Sequence of chain 1.B:
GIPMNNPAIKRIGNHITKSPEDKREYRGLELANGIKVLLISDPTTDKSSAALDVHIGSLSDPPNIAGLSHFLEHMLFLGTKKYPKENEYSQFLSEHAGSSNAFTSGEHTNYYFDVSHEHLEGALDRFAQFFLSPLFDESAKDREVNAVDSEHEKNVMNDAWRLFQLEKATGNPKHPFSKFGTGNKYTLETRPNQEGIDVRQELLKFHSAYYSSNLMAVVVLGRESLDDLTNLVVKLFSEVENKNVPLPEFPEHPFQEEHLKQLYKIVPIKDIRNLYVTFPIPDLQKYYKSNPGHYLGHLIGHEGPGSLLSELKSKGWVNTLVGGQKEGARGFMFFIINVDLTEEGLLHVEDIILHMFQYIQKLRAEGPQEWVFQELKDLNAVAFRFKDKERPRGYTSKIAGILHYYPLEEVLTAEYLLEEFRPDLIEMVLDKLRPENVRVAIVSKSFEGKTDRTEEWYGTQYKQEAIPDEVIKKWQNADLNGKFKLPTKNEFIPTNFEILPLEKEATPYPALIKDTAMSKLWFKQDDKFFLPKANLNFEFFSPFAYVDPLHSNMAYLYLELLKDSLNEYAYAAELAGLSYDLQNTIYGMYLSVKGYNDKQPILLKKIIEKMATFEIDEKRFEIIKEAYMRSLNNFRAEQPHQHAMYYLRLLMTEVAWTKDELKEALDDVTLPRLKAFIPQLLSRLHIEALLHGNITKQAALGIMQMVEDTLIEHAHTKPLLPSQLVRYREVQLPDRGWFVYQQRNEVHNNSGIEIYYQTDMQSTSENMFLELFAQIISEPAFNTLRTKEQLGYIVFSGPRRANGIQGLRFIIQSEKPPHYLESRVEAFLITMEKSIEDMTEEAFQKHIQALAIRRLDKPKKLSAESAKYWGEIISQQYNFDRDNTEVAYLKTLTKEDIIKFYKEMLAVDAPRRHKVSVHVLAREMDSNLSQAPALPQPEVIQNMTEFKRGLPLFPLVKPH

Binding-site contacts:
Ligand atom N33 contacts residue ARG795 of chain 1.B at 3.4 Å (salt-bridge).
Ligand atom C04 contacts residue ASN110 of chain 1.B at 2.8 Å.
Ligand atom C28 contacts residue PHE791 of chain 1.B at 3.6 Å (hydrophobic).
Ligand atom O01 contacts residue ZN1 of chain 1.I at 2.0 Å.
Ligand atom C15 contacts residue GLU153 of chain 1.B at 3.1 Å.
Ligand atom C30 contacts residue PHE791 of chain 1.B at 3.6 Å (hydrophobic).
Ligand atom C03 contacts residue ZN1 of chain 1.I at 2.9 Å.
Ligand atom C04 contacts residue ALA111 of chain 1.B at 3.3 Å (hydrophobic).
Ligand atom C14 contacts residue ARG795 of chain 1.B at 3.5 Å.
Ligand atom C15 contacts residue HIS83 of chain 1.B at 3.7 Å.
Ligand atom O35 contacts residue TYR802 of chain 1.B at 2.8 Å (h-bond).
Ligand atom C16 contacts residue ARG795 of chain 1.B at 3.8 Å.
Ligand atom C16 contacts residue HIS83 of chain 1.B at 3.5 Å.
Ligand atom C12 contacts residue THR796 of chain 1.B at 3.2 Å.
Ligand atom N33 contacts residue DIO1 of chain 1.K at 3.5 Å (h-bond).
Ligand atom C32 contacts residue ASN110 of chain 1.B at 3.7 Å.
Ligand atom N02 contacts residue GLU82 of chain 1.B at 2.7 Å (salt-bridge).
Ligand atom F29 contacts residue SER99 of chain 1.B at 3.3 Å.
Ligand atom N02 contacts residue HIS83 of chain 1.B at 3.6 Å.
Ligand atom O31 contacts residue PHE791 of chain 1.B at 3.5 Å.
Ligand atom C22 contacts residue PHE791 of chain 1.B at 3.5 Å (hydrophobic).
Ligand atom C18 contacts residue ASN110 of chain 1.B at 3.0 Å.
Ligand atom C10 contacts residue SER99 of chain 1.B at 3.5 Å.
Ligand atom F29 contacts residue PHE791 of chain 1.B at 3.6 Å.
Ligand atom N17 contacts residue ASN110 of chain 1.B at 3.6 Å (h-bond).
Ligand atom C15 contacts residue ARG795 of chain 1.B at 3.3 Å.
Ligand atom C23 contacts residue PHE791 of chain 1.B at 3.6 Å (hydrophobic).
Ligand atom C05 contacts residue ASN110 of chain 1.B at 3.6 Å.
Ligand atom N02 contacts residue ZN1 of chain 1.I at 2.8 Å.
Ligand atom C11 contacts residue SER99 of chain 1.B at 3.1 Å.
Ligand atom O01 contacts residue GLU82 of chain 1.B at 2.5 Å (salt-bridge).
Ligand atom O35 contacts residue GLU160 of chain 1.B at 3.5 Å (salt-bridge).
Ligand atom N02 contacts residue ALA111 of chain 1.B at 3.1 Å (h-bond).
Ligand atom F27 contacts residue GLU788 of chain 1.B at 3.0 Å.
Ligand atom N34 contacts residue ARG795 of chain 1.B at 3.2 Å (salt-bridge).
Ligand atom O01 contacts residue HIS79 of chain 1.B at 2.8 Å (h-bond).
Ligand atom C19 contacts residue DIO1 of chain 1.K at 3.8 Å.
Ligand atom C03 contacts residue ALA111 of chain 1.B at 3.4 Å (hydrophobic).
Ligand atom O35 contacts residue ZN1 of chain 1.I at 2.5 Å.
Ligand atom O01 contacts residue HIS83 of chain 1.B at 3.3 Å (h-bond).

This protein binds this small molecule.
Small molecule (SMILES): C[C@H](NC(=O)c1ccc(F)c(F)c1)c1cn([C@@H](CC(=O)NO)Cc2ccc3c(c2)CCCC3)nn1